Sequence of chain 1.A:
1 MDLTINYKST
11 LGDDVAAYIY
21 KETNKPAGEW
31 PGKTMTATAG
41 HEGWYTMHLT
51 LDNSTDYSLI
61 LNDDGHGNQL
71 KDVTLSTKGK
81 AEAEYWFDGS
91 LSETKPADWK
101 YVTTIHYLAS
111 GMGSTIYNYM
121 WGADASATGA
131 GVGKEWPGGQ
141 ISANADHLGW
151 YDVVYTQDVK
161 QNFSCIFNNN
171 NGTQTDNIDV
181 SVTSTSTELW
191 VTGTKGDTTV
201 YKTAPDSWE

The protein below binds the small molecule below.
Small molecule (SMILES): OC[C@H]1O[C@H](O[C@H]2[C@H](O)[C@@H](O)[C@@H](O[C@H]3[C@H](O)[C@@H](O)[C@@H](O)O[C@@H]3CO)O[C@@H]2CO)[C@H](O)[C@@H](O)[C@@H]1O

Binding-site contacts:
Ligand atom C2 contacts residue GLN174 of chain 1.A at 3.8 Å.
Ligand atom O2 contacts residue GLN174 of chain 1.A at 3.0 Å (h-bond).
Ligand atom C5 contacts residue TYR119 of chain 1.A at 4.5 Å (hydrophobic).
Ligand atom O6 contacts residue TRP121 of chain 1.A at 4.1 Å.
Ligand atom C6 contacts residue TRP121 of chain 1.A at 4.0 Å (hydrophobic).
Ligand atom O6 contacts residue TRP136 of chain 1.A at 4.4 Å.
Ligand atom C6 contacts residue TYR119 of chain 1.A at 3.4 Å (hydrophobic).
Ligand atom O5 contacts residue TRP121 of chain 1.A at 3.8 Å.
Ligand atom C4 contacts residue TYR119 of chain 1.A at 4.5 Å (hydrophobic).
Ligand atom O3 contacts residue GLN174 of chain 1.A at 3.1 Å (h-bond).
Ligand atom O6 contacts residue TYR119 of chain 1.A at 2.7 Å (h-bond).
Ligand atom C2 contacts residue ASN177 of chain 1.A at 3.5 Å.
Ligand atom C1 contacts residue TYR119 of chain 1.A at 4.0 Å (hydrophobic).
Ligand atom C1 contacts residue TRP121 of chain 1.A at 4.1 Å (hydrophobic).
Ligand atom C2 contacts residue TRP136 of chain 1.A at 3.6 Å (hydrophobic).
Ligand atom C3 contacts residue TRP121 of chain 1.A at 4.4 Å (hydrophobic).
Ligand atom C3 contacts residue TRP136 of chain 1.A at 4.4 Å (hydrophobic).
Ligand atom C5 contacts residue TRP136 of chain 1.A at 4.2 Å (hydrophobic).
Ligand atom C2 contacts residue ILE166 of chain 1.A at 3.8 Å (hydrophobic).
Ligand atom C1 contacts residue ILE166 of chain 1.A at 3.7 Å (hydrophobic).
Ligand atom C5 contacts residue TRP121 of chain 1.A at 4.3 Å (hydrophobic).
Ligand atom O3 contacts residue ASN177 of chain 1.A at 3.1 Å (h-bond).
Ligand atom O3 contacts residue ILE166 of chain 1.A at 3.7 Å.
Ligand atom O2 contacts residue ILE166 of chain 1.A at 3.7 Å.
Ligand atom C4 contacts residue TRP136 of chain 1.A at 4.1 Å (hydrophobic).
Ligand atom O3 contacts residue TRP136 of chain 1.A at 4.3 Å.
Ligand atom C2 contacts residue TRP121 of chain 1.A at 3.9 Å (hydrophobic).
Ligand atom O5 contacts residue TRP136 of chain 1.A at 3.4 Å.
Ligand atom O5 contacts residue TYR119 of chain 1.A at 3.4 Å.
Ligand atom O2 contacts residue ASN177 of chain 1.A at 3.1 Å (h-bond).
Ligand atom C1 contacts residue TRP136 of chain 1.A at 3.4 Å (hydrophobic).
Ligand atom C3 contacts residue ASN177 of chain 1.A at 4.0 Å.
Ligand atom C4 contacts residue TRP121 of chain 1.A at 3.9 Å (hydrophobic).
Ligand atom C3 contacts residue GLN174 of chain 1.A at 4.2 Å.
Ligand atom O2 contacts residue TRP136 of chain 1.A at 4.0 Å.